Sequence of chain 1.A:
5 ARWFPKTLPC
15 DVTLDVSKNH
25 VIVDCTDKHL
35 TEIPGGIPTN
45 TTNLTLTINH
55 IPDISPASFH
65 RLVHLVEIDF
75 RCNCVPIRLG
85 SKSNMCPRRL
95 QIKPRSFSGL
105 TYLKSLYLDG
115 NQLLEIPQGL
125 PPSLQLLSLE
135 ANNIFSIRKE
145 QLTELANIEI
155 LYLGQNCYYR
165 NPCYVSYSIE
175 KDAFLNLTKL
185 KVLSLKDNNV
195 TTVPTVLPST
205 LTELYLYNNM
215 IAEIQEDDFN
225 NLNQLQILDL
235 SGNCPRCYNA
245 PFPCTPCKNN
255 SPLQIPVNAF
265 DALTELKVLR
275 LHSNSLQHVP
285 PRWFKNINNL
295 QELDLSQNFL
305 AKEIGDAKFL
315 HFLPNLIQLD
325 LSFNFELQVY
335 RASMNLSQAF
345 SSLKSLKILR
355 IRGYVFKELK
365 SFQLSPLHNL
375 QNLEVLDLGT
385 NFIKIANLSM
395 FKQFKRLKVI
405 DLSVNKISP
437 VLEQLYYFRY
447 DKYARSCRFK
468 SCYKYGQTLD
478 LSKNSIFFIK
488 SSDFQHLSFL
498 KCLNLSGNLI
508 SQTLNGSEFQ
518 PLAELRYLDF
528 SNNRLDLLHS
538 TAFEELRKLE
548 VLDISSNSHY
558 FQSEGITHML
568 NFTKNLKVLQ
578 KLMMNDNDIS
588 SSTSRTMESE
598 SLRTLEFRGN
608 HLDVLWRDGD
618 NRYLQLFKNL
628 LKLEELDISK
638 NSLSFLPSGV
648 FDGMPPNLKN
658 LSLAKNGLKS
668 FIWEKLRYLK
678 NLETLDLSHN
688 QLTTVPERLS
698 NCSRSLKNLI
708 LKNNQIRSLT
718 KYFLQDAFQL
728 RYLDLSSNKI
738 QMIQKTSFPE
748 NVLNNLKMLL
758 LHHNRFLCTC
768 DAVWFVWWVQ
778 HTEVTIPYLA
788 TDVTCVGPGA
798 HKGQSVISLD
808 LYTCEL

Binding-site contacts:
Ligand atom C2 contacts residue ASP533 of chain 1.A at 3.6 Å.
Ligand atom N contacts residue PHE386 of chain 1.B at 3.2 Å.
Ligand atom C21 contacts residue SO41 of chain 1.X at 2.7 Å.
Ligand atom C2 contacts residue THR510 of chain 1.A at 3.6 Å.
Ligand atom C18 contacts residue SO41 of chain 1.X at 3.2 Å.
Ligand atom C4 contacts residue SO41 of chain 1.X at 3.5 Å.
Ligand atom N4 contacts residue SO41 of chain 1.X at 1.3 Å (h-bond).
Ligand atom C20 contacts residue GLN332 of chain 1.B at 3.5 Å.
Ligand atom C5 contacts residue SO41 of chain 1.X at 3.1 Å.
Ligand atom N1 contacts residue THR564 of chain 1.A at 3.2 Å (h-bond).
Ligand atom C18 contacts residue GLN332 of chain 1.B at 3.7 Å.
Ligand atom C6 contacts residue ASP533 of chain 1.A at 3.5 Å.
Ligand atom C1 contacts residue PHE386 of chain 1.B at 3.7 Å (hydrophobic).
Ligand atom N3 contacts residue ILE563 of chain 1.A at 3.1 Å.
Ligand atom C contacts residue ASP533 of chain 1.A at 3.5 Å.
Ligand atom C16 contacts residue LEU535 of chain 1.A at 3.8 Å (hydrophobic).
Ligand atom C4 contacts residue PHE386 of chain 1.B at 3.9 Å (hydrophobic).
Ligand atom C8 contacts residue PHE386 of chain 1.B at 3.6 Å (hydrophobic).
Ligand atom C11 contacts residue PHE329 of chain 1.B at 3.5 Å (hydrophobic).
Ligand atom C6 contacts residue PHE386 of chain 1.B at 3.5 Å (hydrophobic).
Ligand atom C12 contacts residue PHE329 of chain 1.B at 3.5 Å (hydrophobic).
Ligand atom C17 contacts residue SO41 of chain 1.X at 3.7 Å.
Ligand atom C19 contacts residue VAL333 of chain 1.B at 3.4 Å (hydrophobic).
Ligand atom C7 contacts residue PHE386 of chain 1.B at 3.5 Å (hydrophobic).
Ligand atom C11 contacts residue GLY562 of chain 1.A at 3.4 Å.
Ligand atom C7 contacts residue LEU535 of chain 1.A at 3.7 Å (hydrophobic).
Ligand atom C3 contacts residue SO41 of chain 1.X at 3.4 Å.
Ligand atom C21 contacts residue GLN332 of chain 1.B at 3.4 Å.
Ligand atom C2 contacts residue PHE386 of chain 1.B at 3.5 Å (hydrophobic).
Ligand atom C13 contacts residue GLY562 of chain 1.A at 3.6 Å.
Ligand atom C13 contacts residue PHE329 of chain 1.B at 3.5 Å (hydrophobic).
Ligand atom C20 contacts residue VAL333 of chain 1.B at 3.6 Å (hydrophobic).
Ligand atom C10 contacts residue THR564 of chain 1.A at 3.4 Å.
Ligand atom C5 contacts residue TYR334 of chain 1.B at 3.6 Å (hydrophobic).
Ligand atom C14 contacts residue VAL359 of chain 1.B at 3.9 Å (hydrophobic).
Ligand atom C contacts residue PHE386 of chain 1.B at 3.3 Å (hydrophobic).
Ligand atom C20 contacts residue TYR334 of chain 1.B at 3.8 Å (hydrophobic).
Ligand atom N contacts residue ASP533 of chain 1.A at 2.6 Å (salt-bridge).
Ligand atom N3 contacts residue THR564 of chain 1.A at 3.1 Å (h-bond).
Ligand atom N3 contacts residue ASP533 of chain 1.A at 2.7 Å (salt-bridge).

The protein below binds the small molecule below.
Small molecule (SMILES): CCCCc1nc2c(N)nc3ccccc3c2n1Cc1ccc(CN)cc1

Sequence of chain 1.B:
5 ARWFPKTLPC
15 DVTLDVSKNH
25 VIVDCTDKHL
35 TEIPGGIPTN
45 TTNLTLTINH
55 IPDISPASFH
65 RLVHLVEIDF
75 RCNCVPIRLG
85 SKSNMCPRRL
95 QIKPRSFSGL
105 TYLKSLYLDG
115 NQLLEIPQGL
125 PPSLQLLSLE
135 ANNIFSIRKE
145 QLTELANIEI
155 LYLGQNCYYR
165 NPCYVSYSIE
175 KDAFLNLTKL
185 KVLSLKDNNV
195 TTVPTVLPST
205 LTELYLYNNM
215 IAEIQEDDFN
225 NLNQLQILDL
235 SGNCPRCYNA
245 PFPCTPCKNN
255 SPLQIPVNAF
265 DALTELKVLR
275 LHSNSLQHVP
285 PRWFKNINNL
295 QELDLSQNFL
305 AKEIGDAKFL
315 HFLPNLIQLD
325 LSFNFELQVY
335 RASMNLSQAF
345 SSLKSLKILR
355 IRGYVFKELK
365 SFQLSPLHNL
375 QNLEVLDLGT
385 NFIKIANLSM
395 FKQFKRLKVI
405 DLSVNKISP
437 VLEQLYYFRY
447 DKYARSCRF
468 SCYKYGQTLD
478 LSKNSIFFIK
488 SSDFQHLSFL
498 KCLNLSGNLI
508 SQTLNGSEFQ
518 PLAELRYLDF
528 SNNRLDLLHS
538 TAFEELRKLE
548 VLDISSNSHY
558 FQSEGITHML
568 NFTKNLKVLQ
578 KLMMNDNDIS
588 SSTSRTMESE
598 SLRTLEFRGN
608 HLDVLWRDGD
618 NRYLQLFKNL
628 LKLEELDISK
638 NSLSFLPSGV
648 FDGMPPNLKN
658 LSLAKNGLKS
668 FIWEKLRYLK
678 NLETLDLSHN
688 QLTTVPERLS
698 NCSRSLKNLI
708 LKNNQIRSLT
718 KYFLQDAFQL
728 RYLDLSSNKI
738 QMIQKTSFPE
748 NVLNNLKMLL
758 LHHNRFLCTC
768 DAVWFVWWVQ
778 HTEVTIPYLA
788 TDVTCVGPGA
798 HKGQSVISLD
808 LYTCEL